Binding-site contacts:
Ligand atom CE1 contacts residue GLU289 of chain 54.W at 3.6 Å.
Ligand atom CZ contacts residue HIS431 of chain 10.W at 3.4 Å.
Ligand atom CE1 contacts residue HIS431 of chain 10.W at 3.0 Å.
Ligand atom O contacts residue ARG435 of chain 10.W at 3.5 Å (salt-bridge).
Ligand atom OH contacts residue HIS431 of chain 10.W at 2.9 Å (h-bond).
Ligand atom OH contacts residue THR430 of chain 10.W at 3.4 Å.
Ligand atom CZ contacts residue ARG193 of chain 10.W at 3.1 Å.
Ligand atom CZ contacts residue THR219 of chain 54.W at 3.2 Å.
Ligand atom CG contacts residue TYR288 of chain 54.W at 3.4 Å (hydrophobic).
Ligand atom CG2 contacts residue LEU189 of chain 10.W at 2.8 Å (hydrophobic).
Ligand atom CG1 contacts residue PHE436 of chain 10.W at 3.4 Å (hydrophobic).
Ligand atom CZ contacts residue MET223 of chain 54.W at 2.9 Å (hydrophobic).
Ligand atom OH contacts residue MET223 of chain 54.W at 2.2 Å (h-bond).
Ligand atom CE2 contacts residue MET223 of chain 54.W at 3.5 Å (hydrophobic).
Ligand atom CD1 contacts residue ARG193 of chain 10.W at 3.7 Å.
Ligand atom CG1 contacts residue ARG435 of chain 10.W at 3.8 Å.
Ligand atom CD1 contacts residue GLU289 of chain 54.W at 3.0 Å.
Ligand atom CG2 contacts residue TYR188 of chain 10.W at 3.9 Å (hydrophobic).
Ligand atom ND2 contacts residue TYR188 of chain 10.W at 3.5 Å (h-bond).
Ligand atom CE1 contacts residue MET223 of chain 54.W at 3.3 Å (hydrophobic).
Ligand atom CB contacts residue LEU189 of chain 10.W at 3.8 Å (hydrophobic).
Ligand atom CB contacts residue GLU289 of chain 54.W at 3.8 Å.
Ligand atom OH contacts residue LEU283 of chain 54.W at 3.8 Å.
Ligand atom N contacts residue ARG193 of chain 10.W at 3.8 Å.
Ligand atom CG contacts residue HIS431 of chain 10.W at 3.8 Å.
Ligand atom CD contacts residue HIS431 of chain 10.W at 3.8 Å.
Ligand atom CE1 contacts residue THR219 of chain 54.W at 3.9 Å.
Ligand atom CG contacts residue GLU199 of chain 10.W at 3.6 Å.
Ligand atom CA contacts residue ARG193 of chain 10.W at 3.8 Å.
Ligand atom CG contacts residue GLU289 of chain 54.W at 3.6 Å.
Ligand atom C contacts residue ARG193 of chain 10.W at 3.3 Å.
Ligand atom CD2 contacts residue MET223 of chain 54.W at 3.7 Å (hydrophobic).
Ligand atom ND2 contacts residue GLU199 of chain 10.W at 2.9 Å (salt-bridge).
Ligand atom CE1 contacts residue ARG193 of chain 10.W at 3.1 Å.
Ligand atom CE1 contacts residue VAL432 of chain 10.W at 3.8 Å (hydrophobic).
Ligand atom CD1 contacts residue HIS431 of chain 10.W at 3.3 Å.
Ligand atom CE2 contacts residue ARG193 of chain 10.W at 3.8 Å.
Ligand atom O contacts residue ARG193 of chain 10.W at 2.8 Å (salt-bridge).
Ligand atom CB contacts residue ARG435 of chain 10.W at 3.7 Å.
Ligand atom OD1 contacts residue GLU199 of chain 10.W at 3.4 Å (salt-bridge).

A small-molecule ligand and the protein it binds are described below.
Small molecule (SMILES): CC(C)[C@H](NC(=O)[C@@H]1CCCN1C(=O)[C@H](CC(N)=O)NC(=O)[C@@H](N)Cc1ccccc1)C(=O)N[C@@H](Cc1ccc(O)cc1)C(=O)N1CCC[C@H]1C(=O)N[C@H](C=O)Cc1ccc(O)cc1

Sequence of chain 10.W:
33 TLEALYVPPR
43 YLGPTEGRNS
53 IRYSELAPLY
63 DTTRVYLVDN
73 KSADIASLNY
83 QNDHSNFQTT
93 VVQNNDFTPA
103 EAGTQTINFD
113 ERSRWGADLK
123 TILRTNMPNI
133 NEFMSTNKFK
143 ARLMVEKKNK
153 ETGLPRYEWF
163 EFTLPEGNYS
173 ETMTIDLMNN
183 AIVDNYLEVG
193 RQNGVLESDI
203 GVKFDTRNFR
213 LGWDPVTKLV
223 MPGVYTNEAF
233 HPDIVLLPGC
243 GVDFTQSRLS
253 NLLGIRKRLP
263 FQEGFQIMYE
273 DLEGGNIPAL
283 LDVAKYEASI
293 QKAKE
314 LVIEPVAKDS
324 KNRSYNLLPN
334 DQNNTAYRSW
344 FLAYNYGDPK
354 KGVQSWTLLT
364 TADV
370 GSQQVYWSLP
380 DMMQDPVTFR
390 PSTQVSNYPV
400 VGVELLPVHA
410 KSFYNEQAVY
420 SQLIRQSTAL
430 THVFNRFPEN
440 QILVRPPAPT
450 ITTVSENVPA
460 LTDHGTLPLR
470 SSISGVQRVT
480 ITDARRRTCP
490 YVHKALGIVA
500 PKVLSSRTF

Sequence of chain 54.W:
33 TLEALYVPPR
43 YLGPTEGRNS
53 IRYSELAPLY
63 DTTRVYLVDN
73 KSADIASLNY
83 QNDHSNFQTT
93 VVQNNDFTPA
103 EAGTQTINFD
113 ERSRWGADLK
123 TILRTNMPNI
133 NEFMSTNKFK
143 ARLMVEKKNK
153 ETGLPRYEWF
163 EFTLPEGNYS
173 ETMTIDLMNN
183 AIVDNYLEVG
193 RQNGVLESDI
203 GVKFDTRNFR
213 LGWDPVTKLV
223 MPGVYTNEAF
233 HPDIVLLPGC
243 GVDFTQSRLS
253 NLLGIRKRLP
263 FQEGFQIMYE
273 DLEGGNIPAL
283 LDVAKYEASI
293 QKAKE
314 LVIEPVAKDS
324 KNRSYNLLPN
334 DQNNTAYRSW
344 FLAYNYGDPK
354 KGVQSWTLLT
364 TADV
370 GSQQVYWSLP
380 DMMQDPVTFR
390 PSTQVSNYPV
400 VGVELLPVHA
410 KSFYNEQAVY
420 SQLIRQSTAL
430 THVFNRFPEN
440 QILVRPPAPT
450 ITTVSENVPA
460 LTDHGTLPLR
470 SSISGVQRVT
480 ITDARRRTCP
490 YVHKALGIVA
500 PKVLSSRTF